The protein below binds the small molecule below.
Small molecule (SMILES): CC(=O)N[C@H]1[C@H](O[C@H]2[C@H](O)[C@@H](NC(C)=O)CO[C@@H]2CO)O[C@H](CO)[C@@H](O)[C@@H]1O

Binding-site contacts:
Ligand atom C7 contacts residue ASN1123 of chain 1.C at 3.3 Å.
Ligand atom C8 contacts residue ILE1121 of chain 1.C at 4.3 Å (hydrophobic).
Ligand atom O5 contacts residue ASN1123 of chain 1.C at 2.4 Å (h-bond).
Ligand atom N2 contacts residue ASN1123 of chain 1.C at 2.9 Å (h-bond).
Ligand atom C1 contacts residue ASN1123 of chain 1.C at 1.4 Å.
Ligand atom C5 contacts residue ASN1123 of chain 1.C at 3.7 Å.
Ligand atom C8 contacts residue ASN1123 of chain 1.C at 4.4 Å.
Ligand atom C4 contacts residue ASN1123 of chain 1.C at 4.2 Å.
Ligand atom C2 contacts residue ASN1123 of chain 1.C at 2.5 Å.
Ligand atom O7 contacts residue ASN1123 of chain 1.C at 3.3 Å (h-bond).
Ligand atom C3 contacts residue ASN1123 of chain 1.C at 3.8 Å.

Sequence of chain 1.C:
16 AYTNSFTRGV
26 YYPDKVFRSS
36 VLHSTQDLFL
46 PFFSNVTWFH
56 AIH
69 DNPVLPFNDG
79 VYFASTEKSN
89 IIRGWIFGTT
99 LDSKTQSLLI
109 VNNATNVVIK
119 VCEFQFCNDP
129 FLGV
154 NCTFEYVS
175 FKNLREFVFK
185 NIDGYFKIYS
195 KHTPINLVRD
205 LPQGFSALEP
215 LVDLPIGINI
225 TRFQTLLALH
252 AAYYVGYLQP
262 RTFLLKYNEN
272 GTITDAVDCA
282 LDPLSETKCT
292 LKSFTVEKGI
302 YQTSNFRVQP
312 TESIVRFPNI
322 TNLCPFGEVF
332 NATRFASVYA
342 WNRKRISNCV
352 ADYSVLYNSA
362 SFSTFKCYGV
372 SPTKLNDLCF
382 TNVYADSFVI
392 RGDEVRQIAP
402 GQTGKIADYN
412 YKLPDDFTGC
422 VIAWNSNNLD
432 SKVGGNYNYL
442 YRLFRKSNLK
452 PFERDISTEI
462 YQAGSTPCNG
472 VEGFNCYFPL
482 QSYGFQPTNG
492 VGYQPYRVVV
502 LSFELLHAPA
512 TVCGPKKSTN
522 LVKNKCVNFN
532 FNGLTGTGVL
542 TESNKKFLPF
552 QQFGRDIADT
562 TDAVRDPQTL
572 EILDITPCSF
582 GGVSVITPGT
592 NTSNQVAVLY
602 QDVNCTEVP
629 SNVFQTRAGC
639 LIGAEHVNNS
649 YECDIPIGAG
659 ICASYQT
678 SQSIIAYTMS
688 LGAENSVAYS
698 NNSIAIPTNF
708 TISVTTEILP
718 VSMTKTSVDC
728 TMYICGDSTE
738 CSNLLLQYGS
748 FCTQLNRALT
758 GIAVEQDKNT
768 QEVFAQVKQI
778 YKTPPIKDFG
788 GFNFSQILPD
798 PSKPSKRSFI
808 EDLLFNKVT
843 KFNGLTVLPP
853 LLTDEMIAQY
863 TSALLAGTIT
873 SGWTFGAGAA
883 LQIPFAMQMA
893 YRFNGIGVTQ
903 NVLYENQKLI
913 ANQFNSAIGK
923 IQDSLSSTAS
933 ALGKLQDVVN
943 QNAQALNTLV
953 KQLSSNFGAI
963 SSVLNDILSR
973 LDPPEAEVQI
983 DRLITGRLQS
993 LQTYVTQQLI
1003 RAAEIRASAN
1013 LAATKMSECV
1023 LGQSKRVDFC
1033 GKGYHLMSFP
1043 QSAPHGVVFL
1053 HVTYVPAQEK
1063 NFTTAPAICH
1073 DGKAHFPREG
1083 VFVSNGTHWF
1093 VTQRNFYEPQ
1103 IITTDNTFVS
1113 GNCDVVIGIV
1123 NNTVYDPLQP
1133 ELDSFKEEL